Sequence of chain 1.B:
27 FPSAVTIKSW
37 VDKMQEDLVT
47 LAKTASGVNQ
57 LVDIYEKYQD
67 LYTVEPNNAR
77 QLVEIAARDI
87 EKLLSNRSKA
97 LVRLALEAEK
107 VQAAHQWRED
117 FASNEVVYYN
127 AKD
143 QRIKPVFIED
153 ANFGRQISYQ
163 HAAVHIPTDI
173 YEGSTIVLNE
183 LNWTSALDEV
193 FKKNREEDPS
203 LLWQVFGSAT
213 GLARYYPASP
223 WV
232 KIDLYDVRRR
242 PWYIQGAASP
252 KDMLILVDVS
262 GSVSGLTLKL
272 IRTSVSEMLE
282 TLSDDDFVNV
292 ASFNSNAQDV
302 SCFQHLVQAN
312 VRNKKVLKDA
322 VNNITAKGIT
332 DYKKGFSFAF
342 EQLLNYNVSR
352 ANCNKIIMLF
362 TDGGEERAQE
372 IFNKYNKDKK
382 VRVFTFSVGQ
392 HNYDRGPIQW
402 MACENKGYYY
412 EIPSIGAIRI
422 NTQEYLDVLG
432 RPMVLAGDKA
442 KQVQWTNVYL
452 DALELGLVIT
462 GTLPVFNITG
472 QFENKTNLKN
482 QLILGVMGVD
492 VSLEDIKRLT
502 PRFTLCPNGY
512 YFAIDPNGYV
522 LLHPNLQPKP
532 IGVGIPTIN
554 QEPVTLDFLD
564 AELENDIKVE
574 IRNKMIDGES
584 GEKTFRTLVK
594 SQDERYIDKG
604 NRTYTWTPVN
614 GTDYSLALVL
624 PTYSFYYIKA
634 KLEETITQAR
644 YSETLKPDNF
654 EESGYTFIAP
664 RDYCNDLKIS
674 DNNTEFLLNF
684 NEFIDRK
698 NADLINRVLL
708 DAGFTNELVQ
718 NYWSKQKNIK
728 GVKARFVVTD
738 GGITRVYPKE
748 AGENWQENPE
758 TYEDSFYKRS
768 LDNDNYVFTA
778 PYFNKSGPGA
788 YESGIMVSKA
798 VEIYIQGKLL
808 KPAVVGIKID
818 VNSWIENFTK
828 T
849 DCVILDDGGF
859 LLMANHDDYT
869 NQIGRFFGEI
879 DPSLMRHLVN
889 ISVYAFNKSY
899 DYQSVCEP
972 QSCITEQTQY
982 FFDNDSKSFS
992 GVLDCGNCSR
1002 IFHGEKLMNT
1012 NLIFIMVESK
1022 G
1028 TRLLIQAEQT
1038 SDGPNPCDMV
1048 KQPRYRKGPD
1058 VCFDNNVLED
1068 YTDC

Binding-site contacts:
Ligand atom C7 contacts residue HIS111 of chain 1.B at 4.3 Å.
Ligand atom O7 contacts residue TRP185 of chain 1.B at 3.5 Å.
Ligand atom C7 contacts residue ASN184 of chain 1.B at 3.0 Å.
Ligand atom C5 contacts residue ARG114 of chain 1.B at 4.1 Å.
Ligand atom C1 contacts residue ASN184 of chain 1.B at 1.4 Å.
Ligand atom O6 contacts residue ASN120 of chain 1.B at 4.4 Å.
Ligand atom C6 contacts residue ARG114 of chain 1.B at 3.6 Å.
Ligand atom C4 contacts residue ASN184 of chain 1.B at 4.2 Å.
Ligand atom C5 contacts residue ASN184 of chain 1.B at 3.7 Å.
Ligand atom C8 contacts residue ASN184 of chain 1.B at 3.5 Å.
Ligand atom N2 contacts residue ASN184 of chain 1.B at 2.9 Å (h-bond).
Ligand atom C7 contacts residue TRP185 of chain 1.B at 3.3 Å (hydrophobic).
Ligand atom O5 contacts residue ASN184 of chain 1.B at 2.4 Å (h-bond).
Ligand atom C8 contacts residue TRP185 of chain 1.B at 2.3 Å (hydrophobic).
Ligand atom C3 contacts residue ASN184 of chain 1.B at 3.8 Å.
Ligand atom C8 contacts residue HIS111 of chain 1.B at 3.4 Å.
Ligand atom C2 contacts residue ASN184 of chain 1.B at 2.5 Å.
Ligand atom O7 contacts residue ASN184 of chain 1.B at 2.9 Å (h-bond).
Ligand atom O6 contacts residue ARG114 of chain 1.B at 4.2 Å.
Ligand atom O5 contacts residue ARG114 of chain 1.B at 3.9 Å.
Ligand atom N2 contacts residue HIS111 of chain 1.B at 4.3 Å.

The small molecule below binds the protein below.
Small molecule (SMILES): CC(=O)N[C@@H]1[C@@H](O)[C@H](O)[C@@H](CO)O[C@H]1O